A protein and the small-molecule ligand that binds it are described below.
Small molecule (SMILES): Nc1nc2c([nH]c(=O)n2[C@H]2C[C@H](O)[C@@H](CO[P](=O)(O)O[P](=O)(O)OP(=O)(O)O)O2)c(=O)[nH]1

Sequence of chain 1.A:
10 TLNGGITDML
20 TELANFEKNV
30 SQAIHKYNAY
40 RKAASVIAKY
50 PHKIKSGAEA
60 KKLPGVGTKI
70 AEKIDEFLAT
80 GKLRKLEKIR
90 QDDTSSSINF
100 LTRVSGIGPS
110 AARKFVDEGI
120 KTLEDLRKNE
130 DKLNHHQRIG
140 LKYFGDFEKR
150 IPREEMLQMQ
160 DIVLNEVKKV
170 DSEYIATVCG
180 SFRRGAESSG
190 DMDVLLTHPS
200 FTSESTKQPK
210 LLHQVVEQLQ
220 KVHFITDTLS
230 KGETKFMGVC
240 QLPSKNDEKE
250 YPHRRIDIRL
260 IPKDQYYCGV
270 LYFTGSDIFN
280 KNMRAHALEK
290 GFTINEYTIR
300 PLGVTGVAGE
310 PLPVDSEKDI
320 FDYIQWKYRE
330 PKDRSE

Binding-site contacts:
Ligand atom C2' contacts residue ASP276 of chain 1.A at 3.7 Å.
Ligand atom O3B contacts residue MG1 of chain 1.F at 3.5 Å.
Ligand atom C5 contacts residue ASP276 of chain 1.A at 3.7 Å.
Ligand atom C4 contacts residue ASP276 of chain 1.A at 3.5 Å.
Ligand atom C2' contacts residue GLY274 of chain 1.A at 3.6 Å.
Ligand atom O1B contacts residue SER180 of chain 1.A at 3.6 Å.
Ligand atom O3G contacts residue ASP190 of chain 1.A at 2.8 Å (salt-bridge).
Ligand atom O2B contacts residue ASP192 of chain 1.A at 2.9 Å (salt-bridge).
Ligand atom O3G contacts residue MG1 of chain 1.F at 2.0 Å.
Ligand atom O2G contacts residue SER180 of chain 1.A at 2.6 Å (h-bond).
Ligand atom O3' contacts residue THR273 of chain 1.A at 3.6 Å (h-bond).
Ligand atom C8 contacts residue ASN279 of chain 1.A at 3.6 Å.
Ligand atom O3' contacts residue GLY274 of chain 1.A at 3.4 Å.
Ligand atom N1 contacts residue ASP276 of chain 1.A at 3.5 Å.
Ligand atom O8 contacts residue TYR271 of chain 1.A at 3.1 Å.
Ligand atom PG contacts residue SER180 of chain 1.A at 3.7 Å.
Ligand atom PA contacts residue MG1 of chain 1.F at 3.2 Å.
Ligand atom O1A contacts residue ASP190 of chain 1.A at 3.0 Å (salt-bridge).
Ligand atom O8 contacts residue ASN279 of chain 1.A at 3.0 Å (h-bond).
Ligand atom PA contacts residue NA1 of chain 1.G at 3.6 Å.
Ligand atom O1A contacts residue NA1 of chain 1.G at 2.5 Å (h-bond).
Ligand atom O1A contacts residue MG1 of chain 1.F at 1.9 Å.
Ligand atom O2B contacts residue SER180 of chain 1.A at 3.1 Å (h-bond).
Ligand atom C2 contacts residue ASP276 of chain 1.A at 3.4 Å.
Ligand atom O3A contacts residue MG1 of chain 1.F at 3.5 Å.
Ligand atom O2B contacts residue GLY179 of chain 1.A at 3.3 Å.
Ligand atom C2' contacts residue ASN279 of chain 1.A at 3.4 Å.
Ligand atom C1' contacts residue TYR271 of chain 1.A at 3.5 Å (hydrophobic).
Ligand atom O1A contacts residue ASP192 of chain 1.A at 2.8 Å (salt-bridge).
Ligand atom PG contacts residue GLY189 of chain 1.A at 3.7 Å.
Ligand atom O2G contacts residue GLY189 of chain 1.A at 2.9 Å (h-bond).
Ligand atom O3' contacts residue ARG183 of chain 1.A at 3.7 Å.
Ligand atom PG contacts residue MG1 of chain 1.F at 3.3 Å.
Ligand atom C2' contacts residue TYR271 of chain 1.A at 3.5 Å (hydrophobic).
Ligand atom PB contacts residue MG1 of chain 1.F at 3.1 Å.
Ligand atom O3G contacts residue GLY189 of chain 1.A at 3.7 Å.
Ligand atom C1' contacts residue ASN279 of chain 1.A at 3.5 Å.
Ligand atom O2B contacts residue MG1 of chain 1.F at 2.0 Å.
Ligand atom N3 contacts residue ASP276 of chain 1.A at 3.4 Å.
Ligand atom O1B contacts residue ARG183 of chain 1.A at 2.9 Å (salt-bridge).